Binding-site contacts:
Ligand atom C1 contacts residue TRP59 of chain 2.A at 4.5 Å (hydrophobic).
Ligand atom S3 contacts residue ASP37 of chain 2.A at 4.3 Å.
Ligand atom O contacts residue VAL55 of chain 2.A at 3.1 Å.
Ligand atom S contacts residue ILE56 of chain 2.A at 4.1 Å.
Ligand atom O contacts residue ILE56 of chain 2.A at 2.9 Å (h-bond).
Ligand atom S3 contacts residue TYR26 of chain 2.A at 3.4 Å (h-bond).
Ligand atom S3 contacts residue TRP59 of chain 2.A at 4.0 Å.
Ligand atom O contacts residue TYR82 of chain 2.A at 3.8 Å.
Ligand atom C2 contacts residue VAL55 of chain 2.A at 4.4 Å (hydrophobic).
Ligand atom C1 contacts residue PHE99 of chain 2.A at 3.7 Å (hydrophobic).
Ligand atom C2 contacts residue TYR82 of chain 2.A at 4.4 Å (hydrophobic).
Ligand atom S3 contacts residue PHE46 of chain 2.A at 4.3 Å.
Ligand atom C4 contacts residue PHE46 of chain 2.A at 3.5 Å (hydrophobic).
Ligand atom C4 contacts residue TYR26 of chain 2.A at 3.0 Å (hydrophobic).
Ligand atom C1 contacts residue ILE56 of chain 2.A at 4.3 Å (hydrophobic).
Ligand atom S contacts residue TRP59 of chain 2.A at 4.1 Å.
Ligand atom S contacts residue TYR82 of chain 2.A at 4.1 Å.
Ligand atom S contacts residue VAL55 of chain 2.A at 3.9 Å.
Ligand atom C4 contacts residue ASP37 of chain 2.A at 4.3 Å.
Ligand atom C1 contacts residue TYR82 of chain 2.A at 3.1 Å (hydrophobic).

Sequence of chain 2.A:
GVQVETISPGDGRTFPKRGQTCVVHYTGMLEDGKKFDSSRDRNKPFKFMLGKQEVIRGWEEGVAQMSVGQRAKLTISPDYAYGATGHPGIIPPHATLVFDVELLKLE

A protein and the small-molecule ligand that binds it are described below.
Small molecule (SMILES): CSC[S@](C)=O